Sequence of chain 3.B:
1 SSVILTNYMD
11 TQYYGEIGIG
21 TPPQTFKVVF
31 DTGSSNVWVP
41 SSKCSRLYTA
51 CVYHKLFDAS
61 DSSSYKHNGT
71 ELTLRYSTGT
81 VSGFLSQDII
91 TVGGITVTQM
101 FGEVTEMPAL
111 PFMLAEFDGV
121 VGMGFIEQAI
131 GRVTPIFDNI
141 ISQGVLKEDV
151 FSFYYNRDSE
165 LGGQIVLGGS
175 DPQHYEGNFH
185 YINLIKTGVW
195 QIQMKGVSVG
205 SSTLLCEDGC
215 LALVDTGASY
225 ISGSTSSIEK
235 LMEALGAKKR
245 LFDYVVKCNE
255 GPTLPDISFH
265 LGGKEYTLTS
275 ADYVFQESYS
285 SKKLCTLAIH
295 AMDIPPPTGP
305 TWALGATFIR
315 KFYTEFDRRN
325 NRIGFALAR

This small molecule binds to this protein.
Small molecule (SMILES): COc1ccccc1COCCCOc1ccc(N2C(=O)CNC[C@@H]2COC2=CC3C(=CC=CN3CCCO)C=C2)cc1

Binding-site contacts:
Ligand atom C1 contacts residue VAL120 of chain 3.B at 3.2 Å (hydrophobic).
Ligand atom C8 contacts residue ASP118 of chain 3.B at 3.2 Å.
Ligand atom C6 contacts residue ASP118 of chain 3.B at 3.4 Å.
Ligand atom C8 contacts residue MET107 of chain 3.B at 3.3 Å (hydrophobic).
Ligand atom C1 contacts residue GLY119 of chain 3.B at 3.5 Å.
Ligand atom O2 contacts residue VAL104 of chain 3.B at 3.6 Å.
Ligand atom C1 contacts residue PHE117 of chain 3.B at 3.1 Å (hydrophobic).
Ligand atom C15 contacts residue PRO111 of chain 3.B at 3.3 Å (hydrophobic).
Ligand atom C7 contacts residue PRO40 of chain 3.B at 3.5 Å (hydrophobic).
Ligand atom C33 contacts residue VAL104 of chain 3.B at 3.4 Å (hydrophobic).
Ligand atom O1 contacts residue PHE112 of chain 3.B at 3.5 Å.
Ligand atom C22 contacts residue GLY33 of chain 3.B at 3.2 Å.
Ligand atom C27 contacts residue ASP31 of chain 3.B at 3.5 Å.
Ligand atom N2 contacts residue ASP219 of chain 3.B at 2.6 Å (salt-bridge).
Ligand atom C6 contacts residue HIS54 of chain 3.B at 3.5 Å.
Ligand atom C4 contacts residue PHE112 of chain 3.B at 3.6 Å (hydrophobic).
Ligand atom C2 contacts residue PHE112 of chain 3.B at 3.6 Å (hydrophobic).
Ligand atom C24 contacts residue GLY221 of chain 3.B at 3.6 Å.
Ligand atom N2 contacts residue ASP31 of chain 3.B at 3.3 Å (salt-bridge).
Ligand atom O3 contacts residue TYR13 of chain 3.B at 2.6 Å (h-bond).
Ligand atom C7 contacts residue ASP118 of chain 3.B at 3.1 Å.
Ligand atom C21 contacts residue GLY221 of chain 3.B at 3.6 Å.
Ligand atom C6 contacts residue PHE112 of chain 3.B at 3.4 Å (hydrophobic).
Ligand atom O3 contacts residue GLN12 of chain 3.B at 3.3 Å.
Ligand atom C5 contacts residue PHE112 of chain 3.B at 3.3 Å (hydrophobic).
Ligand atom C19 contacts residue THR11 of chain 3.B at 3.5 Å.
Ligand atom C22 contacts residue ASP31 of chain 3.B at 3.5 Å.
Ligand atom C31 contacts residue TRP38 of chain 3.B at 3.5 Å (hydrophobic).
Ligand atom C33 contacts residue TRP38 of chain 3.B at 3.3 Å (hydrophobic).
Ligand atom C3 contacts residue ASP118 of chain 3.B at 3.4 Å.
Ligand atom C5 contacts residue ALA115 of chain 3.B at 3.5 Å (hydrophobic).
Ligand atom C18 contacts residue SER223 of chain 3.B at 3.3 Å.
Ligand atom C21 contacts residue ASP219 of chain 3.B at 3.1 Å.
Ligand atom C20 contacts residue ASP31 of chain 3.B at 3.2 Å.
Ligand atom O7 contacts residue PHE112 of chain 3.B at 3.2 Å.
Ligand atom N3 contacts residue ASP31 of chain 3.B at 3.1 Å (salt-bridge).
Ligand atom C7 contacts residue MET107 of chain 3.B at 3.5 Å (hydrophobic).
Ligand atom C21 contacts residue ASP31 of chain 3.B at 3.6 Å.
Ligand atom C34 contacts residue THR11 of chain 3.B at 3.5 Å.
Ligand atom C23 contacts residue ASP31 of chain 3.B at 3.4 Å.